Binding-site contacts:
Ligand atom C15 contacts residue PHE297 of chain 1.C at 4.0 Å (hydrophobic).
Ligand atom C1 contacts residue PHE85 of chain 1.C at 4.2 Å (hydrophobic).
Ligand atom C23 contacts residue THR249 of chain 1.C at 3.5 Å.
Ligand atom C7 contacts residue ALA245 of chain 1.C at 4.0 Å (hydrophobic).
Ligand atom C23 contacts residue HEM1 of chain 1.QC at 3.8 Å.
Ligand atom C20 contacts residue LEU180 of chain 1.C at 3.5 Å (hydrophobic).
Ligand atom O17 contacts residue LEU95 of chain 1.C at 3.8 Å.
Ligand atom C18 contacts residue MET179 of chain 1.C at 4.2 Å (hydrophobic).
Ligand atom C15 contacts residue MET84 of chain 1.C at 4.0 Å (hydrophobic).
Ligand atom C25 contacts residue HEM1 of chain 1.QC at 3.6 Å.
Ligand atom O17 contacts residue PHE85 of chain 1.C at 3.9 Å.
Ligand atom C15 contacts residue PHE85 of chain 1.C at 3.9 Å (hydrophobic).
Ligand atom C27 contacts residue ILE398 of chain 1.C at 4.0 Å (hydrophobic).
Ligand atom C8 contacts residue ALA245 of chain 1.C at 3.9 Å (hydrophobic).
Ligand atom C18 contacts residue LEU397 of chain 1.C at 4.0 Å (hydrophobic).
Ligand atom C23 contacts residue ALA245 of chain 1.C at 3.6 Å (hydrophobic).
Ligand atom C20 contacts residue MET179 of chain 1.C at 4.2 Å (hydrophobic).
Ligand atom C22 contacts residue SER241 of chain 1.C at 3.9 Å.
Ligand atom O17 contacts residue PHE297 of chain 1.C at 3.5 Å.
Ligand atom C8 contacts residue HEM1 of chain 1.QC at 3.8 Å.
Ligand atom C20 contacts residue ILE244 of chain 1.C at 4.1 Å (hydrophobic).
Ligand atom O24 contacts residue LEU95 of chain 1.C at 3.7 Å.
Ligand atom C27 contacts residue LEU397 of chain 1.C at 4.2 Å (hydrophobic).
Ligand atom C18 contacts residue TRP93 of chain 1.C at 4.0 Å (hydrophobic).
Ligand atom C1 contacts residue LEU397 of chain 1.C at 4.2 Å (hydrophobic).
Ligand atom O26 contacts residue HEM1 of chain 1.QC at 3.7 Å.
Ligand atom C18 contacts residue PHE85 of chain 1.C at 3.8 Å (hydrophobic).
Ligand atom C25 contacts residue VAL292 of chain 1.C at 4.0 Å (hydrophobic).
Ligand atom C2 contacts residue LEU397 of chain 1.C at 4.0 Å (hydrophobic).
Ligand atom O19 contacts residue TRP93 of chain 1.C at 3.9 Å.
Ligand atom C22 contacts residue HEM1 of chain 1.QC at 4.0 Å.
Ligand atom C9 contacts residue HEM1 of chain 1.QC at 3.8 Å.
Ligand atom C27 contacts residue LEU180 of chain 1.C at 4.1 Å (hydrophobic).
Ligand atom C14 contacts residue LEU397 of chain 1.C at 4.0 Å (hydrophobic).
Ligand atom C15 contacts residue LEU397 of chain 1.C at 4.3 Å (hydrophobic).
Ligand atom O26 contacts residue LEU95 of chain 1.C at 3.2 Å.
Ligand atom C15 contacts residue SER296 of chain 1.C at 3.6 Å.
Ligand atom O21 contacts residue ILE244 of chain 1.C at 3.7 Å.
Ligand atom O24 contacts residue HEM1 of chain 1.QC at 3.2 Å.
Ligand atom O16 contacts residue LEU397 of chain 1.C at 3.5 Å.

A small-molecule ligand and the protein it binds are described below.
Small molecule (SMILES): CC[C@H]1OC(=O)[C@H](C)[C@@H](O)[C@H](C)[C@@H](O)[C@@H](C)C[C@@H](C)C(=O)[C@H](C)[C@@H](O)[C@H]1C

Sequence of chain 1.C:
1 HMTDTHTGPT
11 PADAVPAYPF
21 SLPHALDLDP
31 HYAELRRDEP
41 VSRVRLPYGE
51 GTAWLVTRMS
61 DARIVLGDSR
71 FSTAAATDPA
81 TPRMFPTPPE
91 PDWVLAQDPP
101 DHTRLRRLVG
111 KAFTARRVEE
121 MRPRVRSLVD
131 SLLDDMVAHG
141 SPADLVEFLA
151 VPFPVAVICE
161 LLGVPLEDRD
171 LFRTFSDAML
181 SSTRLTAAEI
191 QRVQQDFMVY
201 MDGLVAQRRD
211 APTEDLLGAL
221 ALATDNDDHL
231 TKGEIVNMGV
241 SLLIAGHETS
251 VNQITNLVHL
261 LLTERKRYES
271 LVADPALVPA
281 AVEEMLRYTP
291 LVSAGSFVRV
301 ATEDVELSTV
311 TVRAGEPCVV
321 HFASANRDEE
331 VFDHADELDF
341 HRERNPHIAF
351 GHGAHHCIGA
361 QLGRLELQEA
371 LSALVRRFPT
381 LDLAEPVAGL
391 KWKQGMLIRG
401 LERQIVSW